Sequence of chain 1.B:
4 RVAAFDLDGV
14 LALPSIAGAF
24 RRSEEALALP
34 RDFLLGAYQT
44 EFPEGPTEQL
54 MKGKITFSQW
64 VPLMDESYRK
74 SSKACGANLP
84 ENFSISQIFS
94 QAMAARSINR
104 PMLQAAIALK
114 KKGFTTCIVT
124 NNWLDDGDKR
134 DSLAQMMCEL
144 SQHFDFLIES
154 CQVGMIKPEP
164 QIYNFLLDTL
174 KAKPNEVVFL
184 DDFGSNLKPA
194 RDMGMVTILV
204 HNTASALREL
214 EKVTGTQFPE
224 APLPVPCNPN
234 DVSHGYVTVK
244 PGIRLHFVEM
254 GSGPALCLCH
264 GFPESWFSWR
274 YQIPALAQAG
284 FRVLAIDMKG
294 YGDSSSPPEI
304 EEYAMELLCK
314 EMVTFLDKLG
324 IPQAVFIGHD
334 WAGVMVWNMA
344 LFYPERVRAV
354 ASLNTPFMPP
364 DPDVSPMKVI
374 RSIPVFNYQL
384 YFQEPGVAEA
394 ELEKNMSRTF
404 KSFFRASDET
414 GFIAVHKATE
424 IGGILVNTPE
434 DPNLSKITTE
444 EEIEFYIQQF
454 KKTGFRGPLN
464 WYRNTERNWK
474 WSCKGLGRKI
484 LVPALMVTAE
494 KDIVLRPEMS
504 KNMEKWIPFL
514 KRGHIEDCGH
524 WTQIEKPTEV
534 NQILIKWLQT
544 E

A small-molecule ligand and the protein it binds are described below.
Small molecule (SMILES): CCCCCCCCCCNC(=O)NC1CCCCC1

Binding-site contacts:
Ligand atom O contacts residue TYR381 of chain 1.B at 2.9 Å (h-bond).
Ligand atom C4 contacts residue TRP524 of chain 1.B at 4.0 Å (hydrophobic).
Ligand atom C4 contacts residue PHE265 of chain 1.B at 3.7 Å (hydrophobic).
Ligand atom O contacts residue GLN382 of chain 1.B at 3.2 Å (h-bond).
Ligand atom C12 contacts residue ASP333 of chain 1.B at 4.4 Å.
Ligand atom N2 contacts residue LEU498 of chain 1.B at 4.3 Å.
Ligand atom C5 contacts residue ASP333 of chain 1.B at 4.4 Å.
Ligand atom C2 contacts residue PHE406 of chain 1.B at 4.1 Å (hydrophobic).
Ligand atom N1 contacts residue TYR465 of chain 1.B at 3.9 Å.
Ligand atom C5 contacts residue TYR465 of chain 1.B at 3.7 Å (hydrophobic).
Ligand atom N1 contacts residue TYR381 of chain 1.B at 4.4 Å.
Ligand atom O contacts residue TYR465 of chain 1.B at 3.2 Å (h-bond).
Ligand atom C11 contacts residue GLN382 of chain 1.B at 3.9 Å.
Ligand atom C14 contacts residue LEU498 of chain 1.B at 4.2 Å (hydrophobic).
Ligand atom C6 contacts residue TYR381 of chain 1.B at 3.4 Å (hydrophobic).
Ligand atom C8 contacts residue TYR465 of chain 1.B at 3.8 Å (hydrophobic).
Ligand atom C11 contacts residue ASP333 of chain 1.B at 4.1 Å.
Ligand atom C5 contacts residue PHE265 of chain 1.B at 4.3 Å (hydrophobic).
Ligand atom C3 contacts residue TRP524 of chain 1.B at 3.8 Å (hydrophobic).
Ligand atom C6 contacts residue VAL497 of chain 1.B at 4.0 Å (hydrophobic).
Ligand atom C8 contacts residue TYR381 of chain 1.B at 3.8 Å (hydrophobic).
Ligand atom N1 contacts residue ASP333 of chain 1.B at 3.6 Å (salt-bridge).
Ligand atom C4 contacts residue ASP333 of chain 1.B at 3.9 Å.
Ligand atom C15 contacts residue MET361 of chain 1.B at 3.2 Å (hydrophobic).
Ligand atom C5 contacts residue TYR381 of chain 1.B at 4.3 Å (hydrophobic).
Ligand atom C13 contacts residue VAL337 of chain 1.B at 4.0 Å (hydrophobic).
Ligand atom N2 contacts residue ASP333 of chain 1.B at 3.2 Å (salt-bridge).
Ligand atom C3 contacts residue PHE265 of chain 1.B at 4.1 Å (hydrophobic).
Ligand atom C3 contacts residue HIS523 of chain 1.B at 4.2 Å.
Ligand atom C14 contacts residue MET361 of chain 1.B at 3.8 Å (hydrophobic).
Ligand atom C20 contacts residue TRP472 of chain 1.B at 3.9 Å (hydrophobic).
Ligand atom C3 contacts residue PHE406 of chain 1.B at 3.7 Å (hydrophobic).
Ligand atom C20 contacts residue ASN471 of chain 1.B at 3.6 Å.
Ligand atom C8 contacts residue GLN382 of chain 1.B at 4.3 Å.
Ligand atom C12 contacts residue LEU498 of chain 1.B at 3.9 Å (hydrophobic).
Ligand atom C20 contacts residue THR468 of chain 1.B at 4.0 Å.
Ligand atom N1 contacts residue HIS523 of chain 1.B at 4.0 Å.
Ligand atom C4 contacts residue HIS523 of chain 1.B at 3.4 Å.
Ligand atom C1 contacts residue TYR381 of chain 1.B at 3.6 Å (hydrophobic).
Ligand atom C8 contacts residue ASP333 of chain 1.B at 3.5 Å.